A protein and the small-molecule ligand that binds it are described below.
Small molecule (SMILES): OC[C@H]1O[C@@H](O[C@@H]2[C@@H](O)[C@H](O)O[C@H](CO)[C@H]2O)[C@H](O)[C@@H](O)[C@@H]1O

Sequence of chain 1.B:
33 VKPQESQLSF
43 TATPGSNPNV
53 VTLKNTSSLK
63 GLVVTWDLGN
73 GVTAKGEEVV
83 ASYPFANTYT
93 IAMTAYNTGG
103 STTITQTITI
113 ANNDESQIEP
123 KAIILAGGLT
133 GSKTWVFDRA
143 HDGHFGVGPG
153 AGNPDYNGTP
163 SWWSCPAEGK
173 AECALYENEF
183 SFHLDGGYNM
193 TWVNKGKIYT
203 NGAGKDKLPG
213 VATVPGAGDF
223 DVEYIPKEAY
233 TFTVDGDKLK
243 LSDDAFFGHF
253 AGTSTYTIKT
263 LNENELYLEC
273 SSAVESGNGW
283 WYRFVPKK

Binding-site contacts:
Ligand atom C4 contacts residue VAL149 of chain 1.B at 4.5 Å (hydrophobic).
Ligand atom O6 contacts residue ASN280 of chain 1.B at 3.9 Å.
Ligand atom O4 contacts residue TRP164 of chain 1.B at 4.0 Å.
Ligand atom O6 contacts residue VAL149 of chain 1.B at 4.3 Å.
Ligand atom C2 contacts residue BGC1 of chain 1.I at 3.8 Å.
Ligand atom O6 contacts residue TRP164 of chain 1.B at 4.0 Å.
Ligand atom C2 contacts residue TRP164 of chain 1.B at 3.9 Å (hydrophobic).
Ligand atom O1 contacts residue BGC1 of chain 1.I at 1.6 Å.
Ligand atom C5 contacts residue VAL149 of chain 1.B at 4.4 Å (hydrophobic).
Ligand atom O5 contacts residue BGC1 of chain 1.I at 2.7 Å (h-bond).
Ligand atom C5 contacts residue BGC1 of chain 1.I at 3.8 Å.
Ligand atom C4 contacts residue TRP164 of chain 1.B at 3.8 Å (hydrophobic).
Ligand atom C1 contacts residue BGC1 of chain 1.I at 2.6 Å.
Ligand atom C2 contacts residue VAL149 of chain 1.B at 4.3 Å (hydrophobic).
Ligand atom C1 contacts residue VAL149 of chain 1.B at 4.2 Å (hydrophobic).
Ligand atom C6 contacts residue VAL149 of chain 1.B at 4.2 Å (hydrophobic).
Ligand atom O1 contacts residue TRP165 of chain 1.B at 3.6 Å.
Ligand atom O6 contacts residue TRP282 of chain 1.B at 3.8 Å.
Ligand atom O2 contacts residue BGC1 of chain 1.I at 3.8 Å.
Ligand atom O2 contacts residue TRP165 of chain 1.B at 4.3 Å.
Ligand atom O6 contacts residue BGC1 of chain 1.I at 3.2 Å (h-bond).
Ligand atom O6 contacts residue ASN203 of chain 1.B at 4.0 Å.
Ligand atom C6 contacts residue BGC1 of chain 1.I at 4.0 Å.
Ligand atom C5 contacts residue TRP164 of chain 1.B at 4.1 Å (hydrophobic).
Ligand atom O1 contacts residue VAL149 of chain 1.B at 4.1 Å.
Ligand atom C1 contacts residue TRP164 of chain 1.B at 4.1 Å (hydrophobic).
Ligand atom C3 contacts residue TRP164 of chain 1.B at 4.3 Å (hydrophobic).
Ligand atom C2 contacts residue TRP165 of chain 1.B at 4.2 Å (hydrophobic).
Ligand atom C6 contacts residue ASN280 of chain 1.B at 3.7 Å.
Ligand atom O3 contacts residue TRP164 of chain 1.B at 3.5 Å.
Ligand atom C6 contacts residue TRP164 of chain 1.B at 3.9 Å (hydrophobic).
Ligand atom O2 contacts residue TRP164 of chain 1.B at 4.4 Å.
Ligand atom O5 contacts residue VAL149 of chain 1.B at 3.6 Å.
Ligand atom O5 contacts residue TRP164 of chain 1.B at 3.5 Å.
Ligand atom O6 contacts residue GLU277 of chain 1.B at 4.2 Å.